Sequence of chain 15.E:
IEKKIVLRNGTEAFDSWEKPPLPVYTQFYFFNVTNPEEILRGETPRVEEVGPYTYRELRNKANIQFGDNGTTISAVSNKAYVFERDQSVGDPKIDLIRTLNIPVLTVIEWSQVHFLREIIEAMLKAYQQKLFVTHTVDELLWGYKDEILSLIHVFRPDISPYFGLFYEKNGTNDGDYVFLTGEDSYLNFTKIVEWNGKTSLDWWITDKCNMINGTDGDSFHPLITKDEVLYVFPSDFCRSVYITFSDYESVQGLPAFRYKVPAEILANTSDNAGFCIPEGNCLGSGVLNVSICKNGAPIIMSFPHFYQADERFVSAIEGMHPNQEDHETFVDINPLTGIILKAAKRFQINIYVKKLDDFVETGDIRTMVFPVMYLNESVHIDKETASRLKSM

A small-molecule ligand and the protein it binds are described below.
Small molecule (SMILES): CC(=O)N[C@H]1[C@H](O[C@H]2[C@H](O)[C@@H](NC(C)=O)CO[C@@H]2CO)O[C@H](CO)[C@@H](O[C@@H]2O[C@H](CO)[C@@H](O)[C@H](O[C@H]3O[C@H](CO)[C@@H](O)[C@H](O)[C@@H]3O)[C@@H]2O)[C@@H]1O

Binding-site contacts:
Ligand atom C4 contacts residue ASN44 of chain 20.E at 4.3 Å.
Ligand atom C3 contacts residue ASN44 of chain 20.E at 3.8 Å.
Ligand atom O6 contacts residue GLU55 of chain 15.E at 3.7 Å.
Ligand atom C8 contacts residue ASN44 of chain 20.E at 4.5 Å.
Ligand atom O3 contacts residue LEU108 of chain 20.E at 4.0 Å.
Ligand atom N2 contacts residue ASN44 of chain 20.E at 2.9 Å (h-bond).
Ligand atom C7 contacts residue ASN44 of chain 20.E at 3.4 Å.
Ligand atom O7 contacts residue ASN44 of chain 20.E at 3.7 Å.
Ligand atom O5 contacts residue ASN44 of chain 20.E at 2.4 Å (h-bond).
Ligand atom C5 contacts residue ASN44 of chain 20.E at 3.7 Å.
Ligand atom C8 contacts residue VAL62 of chain 20.E at 3.8 Å (hydrophobic).
Ligand atom O7 contacts residue LEU108 of chain 20.E at 3.7 Å.
Ligand atom N2 contacts residue LEU108 of chain 20.E at 2.7 Å (h-bond).
Ligand atom N2 contacts residue ILE109 of chain 20.E at 4.5 Å.
Ligand atom C7 contacts residue THR146 of chain 20.E at 4.2 Å.
Ligand atom C5 contacts residue ARG110 of chain 20.E at 4.4 Å.
Ligand atom C3 contacts residue LEU108 of chain 20.E at 3.5 Å (hydrophobic).
Ligand atom C2 contacts residue ASN44 of chain 20.E at 2.5 Å.
Ligand atom C8 contacts residue ILE109 of chain 20.E at 3.8 Å (hydrophobic).
Ligand atom O6 contacts residue VAL45 of chain 20.E at 3.9 Å.
Ligand atom C8 contacts residue LEU108 of chain 20.E at 3.7 Å (hydrophobic).
Ligand atom C8 contacts residue THR146 of chain 20.E at 4.1 Å.
Ligand atom C6 contacts residue GLU55 of chain 15.E at 3.5 Å.
Ligand atom C1 contacts residue ASN44 of chain 20.E at 1.4 Å.
Ligand atom C2 contacts residue LEU108 of chain 20.E at 3.5 Å (hydrophobic).
Ligand atom C1 contacts residue LEU108 of chain 20.E at 3.9 Å (hydrophobic).
Ligand atom O7 contacts residue THR146 of chain 20.E at 3.3 Å.
Ligand atom C7 contacts residue LEU108 of chain 20.E at 3.6 Å (hydrophobic).
Ligand atom O6 contacts residue ARG110 of chain 20.E at 2.9 Å (salt-bridge).
Ligand atom C6 contacts residue ARG110 of chain 20.E at 3.5 Å.

Sequence of chain 20.E:
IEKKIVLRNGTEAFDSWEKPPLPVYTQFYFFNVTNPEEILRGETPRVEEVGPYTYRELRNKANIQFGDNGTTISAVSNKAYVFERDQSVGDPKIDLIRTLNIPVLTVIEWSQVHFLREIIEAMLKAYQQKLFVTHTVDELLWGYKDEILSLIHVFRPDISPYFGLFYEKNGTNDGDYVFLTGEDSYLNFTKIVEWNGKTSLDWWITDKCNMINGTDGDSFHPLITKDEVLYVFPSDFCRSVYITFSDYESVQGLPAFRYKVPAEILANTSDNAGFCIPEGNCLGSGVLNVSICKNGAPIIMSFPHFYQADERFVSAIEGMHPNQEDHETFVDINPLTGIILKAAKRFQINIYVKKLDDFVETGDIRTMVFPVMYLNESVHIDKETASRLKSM